Sequence of chain 1.B:
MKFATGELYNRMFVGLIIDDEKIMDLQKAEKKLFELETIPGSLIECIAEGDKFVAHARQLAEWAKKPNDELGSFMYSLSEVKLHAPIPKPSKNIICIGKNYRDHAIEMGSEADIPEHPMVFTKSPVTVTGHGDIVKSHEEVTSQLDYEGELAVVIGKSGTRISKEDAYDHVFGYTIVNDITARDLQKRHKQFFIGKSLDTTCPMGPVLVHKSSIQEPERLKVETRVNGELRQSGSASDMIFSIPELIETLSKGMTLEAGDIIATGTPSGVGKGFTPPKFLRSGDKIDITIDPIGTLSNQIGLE

This protein binds this small molecule.
Small molecule (SMILES): O=C([O-])C(=O)[O-]

Binding-site contacts:
Ligand atom O3 contacts residue LYS102 of chain 1.B at 3.2 Å (salt-bridge).
Ligand atom O4 contacts residue PHE124 of chain 1.B at 3.8 Å.
Ligand atom O2 contacts residue GLU153 of chain 1.B at 3.9 Å.
Ligand atom C1 contacts residue MN1 of chain 1.F at 2.9 Å.
Ligand atom O4 contacts residue GLY101 of chain 1.B at 3.3 Å.
Ligand atom C2 contacts residue PHE124 of chain 1.B at 4.0 Å (hydrophobic).
Ligand atom O4 contacts residue ILE100 of chain 1.B at 4.1 Å.
Ligand atom O2 contacts residue PHE124 of chain 1.B at 3.3 Å.
Ligand atom O2 contacts residue GLU151 of chain 1.B at 2.9 Å (salt-bridge).
Ligand atom O1 contacts residue ILE100 of chain 1.B at 3.5 Å (h-bond).
Ligand atom O4 contacts residue LYS199 of chain 1.B at 4.1 Å.
Ligand atom O1 contacts residue GLU151 of chain 1.B at 3.2 Å (salt-bridge).
Ligand atom C1 contacts residue GLU151 of chain 1.B at 3.6 Å.
Ligand atom O1 contacts residue MN1 of chain 1.F at 2.3 Å.
Ligand atom O3 contacts residue ILE100 of chain 1.B at 4.0 Å.
Ligand atom C2 contacts residue LYS199 of chain 1.B at 3.7 Å.
Ligand atom C2 contacts residue GLU151 of chain 1.B at 3.5 Å.
Ligand atom O4 contacts residue MN1 of chain 1.F at 4.0 Å.
Ligand atom O1 contacts residue GLY268 of chain 1.B at 3.5 Å.
Ligand atom C1 contacts residue THR269 of chain 1.B at 3.7 Å.
Ligand atom O4 contacts residue LYS102 of chain 1.B at 3.9 Å.
Ligand atom C1 contacts residue GLU153 of chain 1.B at 3.9 Å.
Ligand atom C1 contacts residue LYS102 of chain 1.B at 4.0 Å.
Ligand atom O1 contacts residue THR269 of chain 1.B at 2.8 Å (h-bond).
Ligand atom C2 contacts residue GLY101 of chain 1.B at 3.8 Å.
Ligand atom O3 contacts residue GLY101 of chain 1.B at 4.0 Å.
Ligand atom O3 contacts residue THR269 of chain 1.B at 3.6 Å.
Ligand atom O3 contacts residue HIS107 of chain 1.B at 3.2 Å.
Ligand atom O1 contacts residue GLU153 of chain 1.B at 2.8 Å (salt-bridge).
Ligand atom C1 contacts residue GLY101 of chain 1.B at 4.0 Å.
Ligand atom O2 contacts residue LYS199 of chain 1.B at 2.7 Å (salt-bridge).
Ligand atom C1 contacts residue GLY268 of chain 1.B at 4.3 Å.
Ligand atom C2 contacts residue MN1 of chain 1.F at 2.8 Å.
Ligand atom C1 contacts residue HIS107 of chain 1.B at 4.0 Å.
Ligand atom C2 contacts residue ILE100 of chain 1.B at 3.7 Å (hydrophobic).
Ligand atom O2 contacts residue MN1 of chain 1.F at 2.0 Å.
Ligand atom O2 contacts residue ILE100 of chain 1.B at 4.1 Å.
Ligand atom O3 contacts residue MN1 of chain 1.F at 4.1 Å.
Ligand atom C1 contacts residue ILE100 of chain 1.B at 3.5 Å (hydrophobic).
Ligand atom O2 contacts residue ASP182 of chain 1.B at 3.1 Å (salt-bridge).